A protein and the small-molecule ligand that binds it are described below.
Small molecule (SMILES): Oc1ccc(/C=C/c2cc(O)cc(O)c2)cc1

Binding-site contacts:
Ligand atom O3 contacts residue PHE363 of chain 1.A at 3.6 Å.
Ligand atom O2 contacts residue HIS314 of chain 1.A at 3.9 Å.
Ligand atom O3 contacts residue VAL368 of chain 1.A at 3.8 Å.
Ligand atom C7 contacts residue PHE315 of chain 1.A at 3.7 Å (hydrophobic).
Ligand atom C3 contacts residue VAL368 of chain 1.A at 3.5 Å (hydrophobic).
Ligand atom C13 contacts residue PHE315 of chain 1.A at 3.9 Å (hydrophobic).
Ligand atom C7 contacts residue PRO375 of chain 1.A at 3.6 Å (hydrophobic).
Ligand atom C8 contacts residue PHE315 of chain 1.A at 3.4 Å (hydrophobic).
Ligand atom O3 contacts residue PRO383 of chain 1.A at 3.7 Å.
Ligand atom C7 contacts residue TYR379 of chain 1.A at 4.0 Å (hydrophobic).
Ligand atom O2 contacts residue ASP313 of chain 1.A at 3.2 Å (salt-bridge).
Ligand atom C9 contacts residue PHE315 of chain 1.A at 4.0 Å (hydrophobic).
Ligand atom C11 contacts residue ASP376 of chain 1.A at 3.6 Å.
Ligand atom C5 contacts residue PHE315 of chain 1.A at 3.7 Å (hydrophobic).
Ligand atom C14 contacts residue ALA138 of chain 1.A at 4.0 Å (hydrophobic).
Ligand atom O2 contacts residue VAL368 of chain 1.A at 3.5 Å.
Ligand atom C12 contacts residue GLN137 of chain 1.A at 3.9 Å.
Ligand atom C1 contacts residue ALA378 of chain 1.A at 3.9 Å (hydrophobic).
Ligand atom C4 contacts residue LEU370 of chain 1.A at 3.8 Å (hydrophobic).
Ligand atom O1 contacts residue TYR268 of chain 1.A at 3.4 Å (h-bond).
Ligand atom O2 contacts residue TRP312 of chain 1.A at 2.6 Å (h-bond).
Ligand atom C1 contacts residue PRO383 of chain 1.A at 4.0 Å (hydrophobic).
Ligand atom O2 contacts residue PHE315 of chain 1.A at 3.6 Å.
Ligand atom C4 contacts residue TRP312 of chain 1.A at 3.1 Å (hydrophobic).
Ligand atom C13 contacts residue ALA138 of chain 1.A at 3.8 Å (hydrophobic).
Ligand atom O3 contacts residue ALA378 of chain 1.A at 3.6 Å.
Ligand atom C13 contacts residue GLN137 of chain 1.A at 3.5 Å.
Ligand atom C3 contacts residue TRP312 of chain 1.A at 3.3 Å (hydrophobic).
Ligand atom C10 contacts residue TYR379 of chain 1.A at 3.7 Å (hydrophobic).
Ligand atom C14 contacts residue PHE315 of chain 1.A at 3.4 Å (hydrophobic).
Ligand atom O1 contacts residue ALA138 of chain 1.A at 3.2 Å (h-bond).
Ligand atom C6 contacts residue ALA378 of chain 1.A at 3.4 Å (hydrophobic).
Ligand atom C2 contacts residue VAL368 of chain 1.A at 3.4 Å (hydrophobic).
Ligand atom C11 contacts residue PRO375 of chain 1.A at 3.6 Å (hydrophobic).
Ligand atom C3 contacts residue PHE315 of chain 1.A at 3.7 Å (hydrophobic).
Ligand atom C10 contacts residue PRO375 of chain 1.A at 2.9 Å (hydrophobic).
Ligand atom C4 contacts residue PHE315 of chain 1.A at 3.4 Å (hydrophobic).
Ligand atom C12 contacts residue ALA138 of chain 1.A at 3.6 Å (hydrophobic).
Ligand atom C11 contacts residue TYR379 of chain 1.A at 3.9 Å (hydrophobic).
Ligand atom O1 contacts residue GLN137 of chain 1.A at 3.0 Å (h-bond).

Sequence of chain 1.A:
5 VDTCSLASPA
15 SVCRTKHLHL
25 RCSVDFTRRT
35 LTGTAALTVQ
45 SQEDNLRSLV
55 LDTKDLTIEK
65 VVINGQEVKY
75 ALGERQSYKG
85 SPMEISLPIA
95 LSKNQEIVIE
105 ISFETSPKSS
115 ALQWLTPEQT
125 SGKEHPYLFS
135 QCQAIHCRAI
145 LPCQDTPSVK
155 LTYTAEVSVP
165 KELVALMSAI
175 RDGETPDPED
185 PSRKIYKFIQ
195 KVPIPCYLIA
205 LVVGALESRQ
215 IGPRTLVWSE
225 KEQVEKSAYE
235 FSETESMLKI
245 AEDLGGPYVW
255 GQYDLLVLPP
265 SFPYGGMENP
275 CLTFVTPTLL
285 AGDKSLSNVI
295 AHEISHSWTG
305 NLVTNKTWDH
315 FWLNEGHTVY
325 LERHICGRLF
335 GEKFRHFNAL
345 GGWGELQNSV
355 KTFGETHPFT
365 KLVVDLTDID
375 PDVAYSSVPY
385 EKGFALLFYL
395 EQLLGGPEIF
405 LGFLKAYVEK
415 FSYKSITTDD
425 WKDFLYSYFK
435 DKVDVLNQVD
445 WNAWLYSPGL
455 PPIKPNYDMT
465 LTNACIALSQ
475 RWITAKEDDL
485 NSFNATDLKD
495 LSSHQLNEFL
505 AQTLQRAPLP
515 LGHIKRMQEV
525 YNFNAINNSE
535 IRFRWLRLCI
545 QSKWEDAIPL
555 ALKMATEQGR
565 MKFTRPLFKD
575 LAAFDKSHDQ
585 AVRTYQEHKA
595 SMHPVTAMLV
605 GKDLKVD